Binding-site contacts:
Ligand atom C4 contacts residue ASN717 of chain 1.E at 4.2 Å.
Ligand atom C3 contacts residue ASN717 of chain 1.E at 3.8 Å.
Ligand atom O7 contacts residue GLN1071 of chain 1.E at 3.9 Å.
Ligand atom C3 contacts residue LEU922 of chain 1.E at 4.1 Å (hydrophobic).
Ligand atom C4 contacts residue LEU922 of chain 1.E at 4.2 Å (hydrophobic).
Ligand atom O6 contacts residue GLN926 of chain 1.E at 4.1 Å.
Ligand atom C1 contacts residue ASN717 of chain 1.E at 1.4 Å.
Ligand atom O7 contacts residue ASN925 of chain 1.E at 4.5 Å.
Ligand atom O6 contacts residue THR719 of chain 1.E at 3.8 Å.
Ligand atom N2 contacts residue LEU922 of chain 1.E at 4.3 Å.
Ligand atom C8 contacts residue ASN717 of chain 1.E at 4.4 Å.
Ligand atom O5 contacts residue ASN717 of chain 1.E at 2.4 Å (h-bond).
Ligand atom C1 contacts residue LEU922 of chain 1.E at 4.3 Å (hydrophobic).
Ligand atom O7 contacts residue ASN717 of chain 1.E at 3.1 Å (h-bond).
Ligand atom N2 contacts residue ASN717 of chain 1.E at 2.9 Å (h-bond).
Ligand atom C5 contacts residue LEU922 of chain 1.E at 4.2 Å (hydrophobic).
Ligand atom C7 contacts residue LEU922 of chain 1.E at 4.1 Å (hydrophobic).
Ligand atom C2 contacts residue LEU922 of chain 1.E at 4.5 Å (hydrophobic).
Ligand atom C5 contacts residue GLN926 of chain 1.E at 4.4 Å.
Ligand atom C1 contacts residue GLN1071 of chain 1.E at 4.4 Å.
Ligand atom C2 contacts residue ASN717 of chain 1.E at 2.5 Å.
Ligand atom C5 contacts residue ASN717 of chain 1.E at 3.7 Å.
Ligand atom O7 contacts residue LEU922 of chain 1.E at 3.4 Å.
Ligand atom C7 contacts residue ASN717 of chain 1.E at 3.2 Å.
Ligand atom O4 contacts residue LEU922 of chain 1.E at 3.7 Å.

Sequence of chain 1.E:
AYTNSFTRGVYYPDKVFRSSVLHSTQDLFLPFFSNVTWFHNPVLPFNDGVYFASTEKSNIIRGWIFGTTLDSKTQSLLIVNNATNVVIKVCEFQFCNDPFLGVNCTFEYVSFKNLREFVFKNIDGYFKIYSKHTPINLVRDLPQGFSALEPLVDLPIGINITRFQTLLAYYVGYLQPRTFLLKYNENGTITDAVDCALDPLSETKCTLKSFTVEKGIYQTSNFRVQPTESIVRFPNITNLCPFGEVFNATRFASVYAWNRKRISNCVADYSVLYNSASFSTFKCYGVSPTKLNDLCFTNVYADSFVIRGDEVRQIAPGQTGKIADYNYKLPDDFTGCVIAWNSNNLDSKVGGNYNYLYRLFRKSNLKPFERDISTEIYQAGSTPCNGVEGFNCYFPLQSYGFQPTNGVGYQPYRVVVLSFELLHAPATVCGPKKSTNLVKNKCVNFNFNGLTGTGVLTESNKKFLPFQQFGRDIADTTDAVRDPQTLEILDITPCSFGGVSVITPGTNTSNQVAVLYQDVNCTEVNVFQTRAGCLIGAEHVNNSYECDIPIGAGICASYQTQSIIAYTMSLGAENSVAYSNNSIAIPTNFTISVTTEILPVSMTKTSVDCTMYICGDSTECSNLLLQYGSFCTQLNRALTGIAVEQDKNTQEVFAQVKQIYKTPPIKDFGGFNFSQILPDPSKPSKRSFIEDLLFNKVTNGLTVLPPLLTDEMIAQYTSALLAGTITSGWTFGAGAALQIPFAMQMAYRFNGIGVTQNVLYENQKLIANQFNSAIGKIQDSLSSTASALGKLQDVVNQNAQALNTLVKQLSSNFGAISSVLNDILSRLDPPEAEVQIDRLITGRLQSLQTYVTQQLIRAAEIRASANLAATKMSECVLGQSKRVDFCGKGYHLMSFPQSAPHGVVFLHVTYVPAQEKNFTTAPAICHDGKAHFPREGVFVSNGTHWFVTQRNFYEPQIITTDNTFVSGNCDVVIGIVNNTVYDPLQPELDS

This small molecule binds to this protein.
Small molecule (SMILES): CC(=O)N[C@H]1[C@H](O[C@H]2[C@H](O)[C@@H](NC(C)=O)CO[C@@H]2CO)O[C@H](CO)[C@@H](O)[C@@H]1O